Binding-site contacts:
Ligand atom O10 contacts residue LYS153 of chain 2.B at 2.7 Å (salt-bridge).
Ligand atom N1 contacts residue MN1 of chain 3.J at 2.3 Å.
Ligand atom N4 contacts residue MET84 of chain 2.B at 3.5 Å.
Ligand atom O11 contacts residue ARG98 of chain 3.C at 2.8 Å (salt-bridge).
Ligand atom O12 contacts residue SER171 of chain 3.C at 2.6 Å (h-bond).
Ligand atom C5 contacts residue HIS145 of chain 2.B at 3.2 Å.
Ligand atom C5 contacts residue MET84 of chain 2.B at 3.4 Å (hydrophobic).
Ligand atom N4 contacts residue HIS52 of chain 7.C at 3.0 Å (h-bond).
Ligand atom N1 contacts residue HIS53 of chain 7.C at 3.1 Å (h-bond).
Ligand atom C7 contacts residue MN1 of chain 3.J at 3.3 Å.
Ligand atom C6 contacts residue GLU7 of chain 7.C at 3.6 Å.
Ligand atom C5 contacts residue MN1 of chain 3.K at 3.3 Å.
Ligand atom N1 contacts residue HIS145 of chain 2.B at 3.2 Å (h-bond).
Ligand atom N4 contacts residue MN1 of chain 3.K at 2.3 Å.
Ligand atom N2 contacts residue MN1 of chain 3.J at 3.3 Å.
Ligand atom C8 contacts residue GLU7 of chain 7.C at 3.6 Å.
Ligand atom C3 contacts residue MN1 of chain 3.K at 3.2 Å.
Ligand atom O11 contacts residue LYS173 of chain 3.C at 2.7 Å (salt-bridge).
Ligand atom C7 contacts residue GLU7 of chain 7.C at 3.5 Å.
Ligand atom C8 contacts residue GLU149 of chain 2.B at 3.7 Å.
Ligand atom N4 contacts residue HIS146 of chain 2.B at 3.4 Å (h-bond).
Ligand atom O13 contacts residue HIS53 of chain 7.C at 3.3 Å (h-bond).
Ligand atom O10 contacts residue ARG98 of chain 3.C at 3.1 Å (salt-bridge).
Ligand atom O13 contacts residue HIS29 of chain 2.B at 3.0 Å (h-bond).
Ligand atom N4 contacts residue GLU56 of chain 7.C at 3.0 Å (salt-bridge).
Ligand atom C7 contacts residue GLU149 of chain 2.B at 3.1 Å.
Ligand atom N1 contacts residue MET84 of chain 2.B at 3.3 Å.
Ligand atom C3 contacts residue GLU56 of chain 7.C at 3.4 Å.
Ligand atom C3 contacts residue MET84 of chain 2.B at 3.5 Å (hydrophobic).
Ligand atom P9 contacts residue ARG76 of chain 3.C at 3.7 Å.
Ligand atom O13 contacts residue GLU7 of chain 7.C at 2.9 Å (salt-bridge).
Ligand atom O12 contacts residue ARG76 of chain 3.C at 2.7 Å (salt-bridge).
Ligand atom C5 contacts residue MN1 of chain 3.J at 3.2 Å.
Ligand atom N2 contacts residue MET84 of chain 2.B at 3.3 Å.
Ligand atom N1 contacts residue GLU149 of chain 2.B at 3.3 Å (salt-bridge).
Ligand atom O13 contacts residue GLU149 of chain 2.B at 2.8 Å (salt-bridge).
Ligand atom O10 contacts residue ARG76 of chain 3.C at 3.0 Å (salt-bridge).
Ligand atom C5 contacts residue HIS52 of chain 7.C at 3.2 Å.
Ligand atom C6 contacts residue MN1 of chain 3.J at 3.6 Å.
Ligand atom O13 contacts residue MN1 of chain 3.J at 2.2 Å.

Sequence of chain 2.B:
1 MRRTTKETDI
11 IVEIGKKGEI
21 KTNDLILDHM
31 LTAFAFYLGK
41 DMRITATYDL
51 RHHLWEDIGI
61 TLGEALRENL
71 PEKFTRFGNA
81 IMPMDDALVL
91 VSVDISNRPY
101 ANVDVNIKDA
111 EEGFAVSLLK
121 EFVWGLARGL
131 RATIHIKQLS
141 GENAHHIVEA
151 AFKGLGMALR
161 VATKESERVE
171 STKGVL

Sequence of chain 3.C:
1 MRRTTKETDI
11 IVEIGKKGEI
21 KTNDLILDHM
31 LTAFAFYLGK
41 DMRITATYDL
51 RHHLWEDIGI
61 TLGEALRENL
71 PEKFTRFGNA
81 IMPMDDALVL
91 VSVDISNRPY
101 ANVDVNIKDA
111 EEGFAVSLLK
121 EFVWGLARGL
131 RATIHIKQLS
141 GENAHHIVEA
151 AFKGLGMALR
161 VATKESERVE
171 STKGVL

This small molecule binds to this protein.
Small molecule (SMILES): O=P(O)(O)C[C@H](O)Cn1cncn1

Sequence of chain 7.C:
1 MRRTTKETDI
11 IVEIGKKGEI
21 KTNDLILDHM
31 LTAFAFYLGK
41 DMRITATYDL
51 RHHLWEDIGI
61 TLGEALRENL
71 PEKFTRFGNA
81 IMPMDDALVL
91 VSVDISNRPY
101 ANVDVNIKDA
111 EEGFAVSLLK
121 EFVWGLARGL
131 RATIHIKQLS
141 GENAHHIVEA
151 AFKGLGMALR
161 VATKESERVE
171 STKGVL